Sequence of chain 1.A:
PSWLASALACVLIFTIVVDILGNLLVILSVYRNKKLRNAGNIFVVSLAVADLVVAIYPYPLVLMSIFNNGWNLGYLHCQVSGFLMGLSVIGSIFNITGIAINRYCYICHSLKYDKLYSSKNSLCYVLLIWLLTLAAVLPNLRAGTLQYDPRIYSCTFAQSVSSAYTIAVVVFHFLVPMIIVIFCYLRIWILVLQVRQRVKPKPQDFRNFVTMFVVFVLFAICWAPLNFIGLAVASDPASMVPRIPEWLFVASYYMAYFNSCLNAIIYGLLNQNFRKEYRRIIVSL

A protein and the small-molecule ligand that binds it are described below.
Small molecule (SMILES): CC(C)CCC[C@@H](C)[C@H]1CC[C@H]2[C@@H]3CC=C4C[C@@H](O)CC[C@]4(C)[C@H]3CC[C@]12C

Binding-site contacts:
Ligand atom C7 contacts residue VAL33 of chain 1.A at 4.4 Å (hydrophobic).
Ligand atom C24 contacts residue CYS250 of chain 1.A at 4.0 Å (hydrophobic).
Ligand atom C25 contacts residue CYS250 of chain 1.A at 4.0 Å (hydrophobic).
Ligand atom O1 contacts residue VAL278 of chain 1.A at 3.7 Å.
Ligand atom O1 contacts residue LEU30 of chain 1.A at 4.5 Å.
Ligand atom C13 contacts residue MET283 of chain 1.A at 4.5 Å (hydrophobic).
Ligand atom C26 contacts residue LEU290 of chain 1.A at 3.8 Å (hydrophobic).
Ligand atom C12 contacts residue MET283 of chain 1.A at 3.6 Å (hydrophobic).
Ligand atom C15 contacts residue VAL33 of chain 1.A at 4.1 Å (hydrophobic).
Ligand atom C27 contacts residue CYS250 of chain 1.A at 4.4 Å (hydrophobic).
Ligand atom C19 contacts residue VAL278 of chain 1.A at 4.5 Å (hydrophobic).
Ligand atom C10 contacts residue ALA279 of chain 1.A at 4.5 Å (hydrophobic).
Ligand atom O1 contacts residue LEU26 of chain 1.A at 3.3 Å.
Ligand atom C20 contacts residue MET283 of chain 1.A at 4.1 Å (hydrophobic).
Ligand atom C23 contacts residue PHE286 of chain 1.A at 4.1 Å (hydrophobic).
Ligand atom C22 contacts residue PHE286 of chain 1.A at 3.8 Å (hydrophobic).
Ligand atom C4 contacts residue LEU26 of chain 1.A at 3.8 Å (hydrophobic).
Ligand atom C26 contacts residue PHE286 of chain 1.A at 4.5 Å (hydrophobic).
Ligand atom C25 contacts residue LEU290 of chain 1.A at 3.8 Å (hydrophobic).
Ligand atom C1 contacts residue ALA279 of chain 1.A at 3.8 Å (hydrophobic).
Ligand atom C4 contacts residue LEU30 of chain 1.A at 3.7 Å (hydrophobic).
Ligand atom C11 contacts residue MET283 of chain 1.A at 4.0 Å (hydrophobic).
Ligand atom C3 contacts residue LEU26 of chain 1.A at 3.6 Å (hydrophobic).
Ligand atom C24 contacts residue LEU290 of chain 1.A at 4.4 Å (hydrophobic).
Ligand atom C6 contacts residue ALA29 of chain 1.A at 3.9 Å (hydrophobic).
Ligand atom C24 contacts residue PHE286 of chain 1.A at 3.5 Å (hydrophobic).
Ligand atom C11 contacts residue ALA279 of chain 1.A at 4.1 Å (hydrophobic).
Ligand atom C21 contacts residue MET283 of chain 1.A at 3.8 Å (hydrophobic).
Ligand atom C18 contacts residue MET283 of chain 1.A at 3.7 Å (hydrophobic).
Ligand atom C27 contacts residue ILE249 of chain 1.A at 4.5 Å (hydrophobic).
Ligand atom C19 contacts residue ALA279 of chain 1.A at 3.5 Å (hydrophobic).
Ligand atom C5 contacts residue LEU30 of chain 1.A at 4.4 Å (hydrophobic).